The small molecule below binds the protein below.
Small molecule (SMILES): COc1cc(Cc2cnc(N)nc2N)cc(/C=C/C(=O)N2N=Cc3ccccc3[C@@H]2CC(C)C)c1OC

Binding-site contacts:
Ligand atom N17 contacts residue LEU55 of chain 1.H at 3.3 Å.
Ligand atom C09 contacts residue LEU21 of chain 1.H at 3.6 Å (hydrophobic).
Ligand atom C25 contacts residue LEU55 of chain 1.H at 3.2 Å (hydrophobic).
Ligand atom N35 contacts residue GLU28 of chain 1.H at 2.4 Å (salt-bridge).
Ligand atom N33 contacts residue GLU28 of chain 1.H at 2.9 Å (salt-bridge).
Ligand atom N35 contacts residue VAL7 of chain 1.H at 3.7 Å.
Ligand atom C34 contacts residue ALA8 of chain 1.H at 3.5 Å (hydrophobic).
Ligand atom C28 contacts residue PRO56 of chain 1.H at 3.5 Å (hydrophobic).
Ligand atom N01 contacts residue TYR102 of chain 1.H at 3.2 Å (h-bond).
Ligand atom C21 contacts residue LEU29 of chain 1.H at 3.7 Å (hydrophobic).
Ligand atom C26 contacts residue ARG58 of chain 1.H at 3.4 Å.
Ligand atom N35 contacts residue ALA8 of chain 1.H at 3.5 Å.
Ligand atom C09 contacts residue ASN20 of chain 1.H at 3.7 Å.
Ligand atom C19 contacts residue LEU55 of chain 1.H at 3.1 Å (hydrophobic).
Ligand atom C26 contacts residue LEU55 of chain 1.H at 3.2 Å (hydrophobic).
Ligand atom N01 contacts residue PHE96 of chain 1.H at 2.8 Å (h-bond).
Ligand atom N33 contacts residue VAL32 of chain 1.H at 3.5 Å.
Ligand atom N36 contacts residue ALA8 of chain 1.H at 3.4 Å (h-bond).
Ligand atom N18 contacts residue LEU55 of chain 1.H at 3.5 Å.
Ligand atom C27 contacts residue LEU55 of chain 1.H at 3.6 Å (hydrophobic).
Ligand atom N36 contacts residue PHE96 of chain 1.H at 3.6 Å.
Ligand atom C16 contacts residue LEU55 of chain 1.H at 3.4 Å (hydrophobic).
Ligand atom C02 contacts residue PHE96 of chain 1.H at 3.2 Å (hydrophobic).
Ligand atom C37 contacts residue LYS33 of chain 1.H at 3.7 Å.
Ligand atom N36 contacts residue MET6 of chain 1.H at 3.5 Å (h-bond).
Ligand atom C03 contacts residue PHE96 of chain 1.H at 3.4 Å (hydrophobic).
Ligand atom C31 contacts residue PHE96 of chain 1.H at 3.5 Å (hydrophobic).
Ligand atom N33 contacts residue ALA8 of chain 1.H at 3.6 Å.
Ligand atom C14 contacts residue LEU29 of chain 1.H at 3.2 Å (hydrophobic).
Ligand atom C34 contacts residue VAL32 of chain 1.H at 3.4 Å (hydrophobic).
Ligand atom C04 contacts residue PHE96 of chain 1.H at 3.5 Å (hydrophobic).
Ligand atom C27 contacts residue PRO56 of chain 1.H at 3.4 Å (hydrophobic).
Ligand atom C34 contacts residue GLU28 of chain 1.H at 3.5 Å.
Ligand atom C24 contacts residue LEU55 of chain 1.H at 3.6 Å (hydrophobic).
Ligand atom C27 contacts residue ARG58 of chain 1.H at 3.4 Å.
Ligand atom C02 contacts residue MET6 of chain 1.H at 3.6 Å (hydrophobic).
Ligand atom N36 contacts residue VAL7 of chain 1.H at 3.4 Å.
Ligand atom N35 contacts residue MET6 of chain 1.H at 3.7 Å.
Ligand atom N35 contacts residue VAL32 of chain 1.H at 3.2 Å.
Ligand atom N01 contacts residue MET6 of chain 1.H at 2.7 Å (h-bond).

Sequence of chain 1.H:
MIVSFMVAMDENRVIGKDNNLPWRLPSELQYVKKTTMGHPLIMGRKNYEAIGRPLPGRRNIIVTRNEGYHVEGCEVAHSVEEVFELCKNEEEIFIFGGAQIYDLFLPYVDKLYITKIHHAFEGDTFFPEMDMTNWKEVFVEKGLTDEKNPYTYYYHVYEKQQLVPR